The protein below binds the small molecule below.
Small molecule (SMILES): Oc1cccc2ccccc12

Binding-site contacts:
Ligand atom C3 contacts residue HIS149 of chain 1.A at 3.8 Å.
Ligand atom C1 contacts residue LYS106 of chain 1.A at 3.6 Å.
Ligand atom C1 contacts residue PHE81 of chain 1.A at 3.5 Å (hydrophobic).
Ligand atom C5 contacts residue MET248 of chain 1.A at 4.0 Å (hydrophobic).
Ligand atom C4 contacts residue PHE142 of chain 1.A at 3.9 Å (hydrophobic).
Ligand atom C7 contacts residue MET248 of chain 1.A at 3.3 Å (hydrophobic).
Ligand atom C7 contacts residue TYR240 of chain 1.A at 3.6 Å (hydrophobic).
Ligand atom C6 contacts residue PHE142 of chain 1.A at 4.4 Å (hydrophobic).
Ligand atom C3 contacts residue PHE81 of chain 1.A at 3.8 Å (hydrophobic).
Ligand atom C4A contacts residue PHE142 of chain 1.A at 3.7 Å (hydrophobic).
Ligand atom O1 contacts residue LYS106 of chain 1.A at 2.8 Å (salt-bridge).
Ligand atom C6 contacts residue MET248 of chain 1.A at 3.2 Å (hydrophobic).
Ligand atom C4A contacts residue PHE81 of chain 1.A at 3.6 Å (hydrophobic).
Ligand atom C8A contacts residue PHE142 of chain 1.A at 3.5 Å (hydrophobic).
Ligand atom C1 contacts residue HIS108 of chain 1.A at 3.4 Å.
Ligand atom C8 contacts residue PHE81 of chain 1.A at 4.1 Å (hydrophobic).
Ligand atom C4 contacts residue PHE81 of chain 1.A at 3.8 Å (hydrophobic).
Ligand atom C2 contacts residue PHE81 of chain 1.A at 3.6 Å (hydrophobic).
Ligand atom C1 contacts residue PHE142 of chain 1.A at 3.7 Å (hydrophobic).
Ligand atom C8 contacts residue MET248 of chain 1.A at 4.1 Å (hydrophobic).
Ligand atom C8A contacts residue LYS106 of chain 1.A at 3.9 Å.
Ligand atom C5 contacts residue PHE81 of chain 1.A at 4.4 Å (hydrophobic).
Ligand atom O1 contacts residue HIS108 of chain 1.A at 2.8 Å (h-bond).
Ligand atom C5 contacts residue PHE142 of chain 1.A at 4.1 Å (hydrophobic).
Ligand atom C4 contacts residue ILE148 of chain 1.A at 4.2 Å (hydrophobic).
Ligand atom C8 contacts residue LYS106 of chain 1.A at 3.4 Å.
Ligand atom C4 contacts residue HIS149 of chain 1.A at 3.8 Å.
Ligand atom O1 contacts residue PHE81 of chain 1.A at 4.0 Å.
Ligand atom C2 contacts residue PHE142 of chain 1.A at 3.7 Å (hydrophobic).
Ligand atom O1 contacts residue PHE142 of chain 1.A at 4.3 Å.
Ligand atom C7 contacts residue PHE142 of chain 1.A at 4.3 Å (hydrophobic).
Ligand atom C4 contacts residue PHE21 of chain 1.A at 3.8 Å (hydrophobic).
Ligand atom C3 contacts residue PHE21 of chain 1.A at 3.9 Å (hydrophobic).
Ligand atom C8A contacts residue PHE81 of chain 1.A at 3.5 Å (hydrophobic).
Ligand atom C2 contacts residue HIS108 of chain 1.A at 3.4 Å.
Ligand atom C3 contacts residue PHE142 of chain 1.A at 3.8 Å (hydrophobic).
Ligand atom C8 contacts residue PHE142 of chain 1.A at 3.9 Å (hydrophobic).
Ligand atom C5 contacts residue LEU84 of chain 1.A at 4.2 Å (hydrophobic).
Ligand atom C7 contacts residue LYS106 of chain 1.A at 4.4 Å.
Ligand atom C8 contacts residue TYR240 of chain 1.A at 4.1 Å (hydrophobic).

Sequence of chain 1.A:
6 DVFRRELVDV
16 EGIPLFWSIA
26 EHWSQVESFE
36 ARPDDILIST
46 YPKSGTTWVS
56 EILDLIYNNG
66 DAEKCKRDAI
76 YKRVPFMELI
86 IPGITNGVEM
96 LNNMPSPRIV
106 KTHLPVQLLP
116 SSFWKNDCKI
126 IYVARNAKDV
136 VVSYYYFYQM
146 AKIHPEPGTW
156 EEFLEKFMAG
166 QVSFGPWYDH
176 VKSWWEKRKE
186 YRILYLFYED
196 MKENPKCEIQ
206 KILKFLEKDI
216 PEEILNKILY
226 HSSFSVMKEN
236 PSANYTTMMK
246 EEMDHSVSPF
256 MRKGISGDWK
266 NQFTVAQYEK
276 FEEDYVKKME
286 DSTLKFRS